Binding-site contacts:
Ligand atom C15 contacts residue HEM1 of chain 1.X at 3.3 Å.
Ligand atom N02 contacts residue TYR317 of chain 1.C at 3.7 Å.
Ligand atom C03 contacts residue PRO294 of chain 1.C at 3.8 Å (hydrophobic).
Ligand atom C27 contacts residue HEM1 of chain 1.X at 3.7 Å.
Ligand atom C03 contacts residue HEM1 of chain 1.X at 3.3 Å.
Ligand atom F13 contacts residue HEM1 of chain 1.X at 2.2 Å.
Ligand atom N25 contacts residue HEM1 of chain 1.X at 3.0 Å (h-bond).
Ligand atom F09 contacts residue SER314 of chain 1.C at 3.0 Å.
Ligand atom F09 contacts residue GLY315 of chain 1.C at 2.5 Å.
Ligand atom N02 contacts residue TRP316 of chain 1.C at 2.8 Å (h-bond).
Ligand atom C21 contacts residue GLU321 of chain 1.C at 3.6 Å.
Ligand atom C07 contacts residue HEM1 of chain 1.X at 3.5 Å.
Ligand atom F12 contacts residue VAL296 of chain 1.C at 3.4 Å.
Ligand atom C12 contacts residue HEM1 of chain 1.X at 3.4 Å.
Ligand atom C11 contacts residue HEM1 of chain 1.X at 3.3 Å.
Ligand atom C14 contacts residue HEM1 of chain 1.X at 3.4 Å.
Ligand atom N02 contacts residue HEM1 of chain 1.X at 3.3 Å.
Ligand atom N01 contacts residue HEM1 of chain 1.X at 3.6 Å.
Ligand atom F08 contacts residue PHE313 of chain 1.C at 3.3 Å.
Ligand atom F08 contacts residue PRO294 of chain 1.C at 3.5 Å.
Ligand atom C13 contacts residue HEM1 of chain 1.X at 3.1 Å.
Ligand atom C06 contacts residue GLU321 of chain 1.C at 3.5 Å.
Ligand atom C16 contacts residue GLN207 of chain 1.C at 3.4 Å.
Ligand atom F08 contacts residue VAL296 of chain 1.C at 3.6 Å.
Ligand atom N01 contacts residue GLU321 of chain 1.C at 2.6 Å (salt-bridge).
Ligand atom C21 contacts residue HEM1 of chain 1.X at 3.5 Å.
Ligand atom C16 contacts residue HEM1 of chain 1.X at 3.2 Å.
Ligand atom C26 contacts residue HEM1 of chain 1.X at 3.3 Å.
Ligand atom C04 contacts residue HEM1 of chain 1.X at 3.8 Å.
Ligand atom F09 contacts residue PRO294 of chain 1.C at 3.5 Å.
Ligand atom C22 contacts residue VAL296 of chain 1.C at 3.6 Å (hydrophobic).
Ligand atom C02 contacts residue GLU321 of chain 1.C at 3.4 Å.
Ligand atom C02 contacts residue TRP316 of chain 1.C at 3.8 Å (hydrophobic).
Ligand atom C26 contacts residue H4B1 of chain 1.Y at 3.0 Å.
Ligand atom C07 contacts residue GLY315 of chain 1.C at 3.9 Å.
Ligand atom C02 contacts residue HEM1 of chain 1.X at 3.5 Å.
Ligand atom C07 contacts residue PHE313 of chain 1.C at 3.8 Å (hydrophobic).
Ligand atom F09 contacts residue HEM1 of chain 1.X at 3.5 Å.
Ligand atom F12 contacts residue HEM1 of chain 1.X at 3.0 Å.
Ligand atom N02 contacts residue GLU321 of chain 1.C at 2.5 Å (salt-bridge).

This protein binds this small molecule.
Small molecule (SMILES): CN(C)CCc1cc(F)c(F)c(CCc2cc(C(F)F)cc(N)n2)c1

Sequence of chain 1.C:
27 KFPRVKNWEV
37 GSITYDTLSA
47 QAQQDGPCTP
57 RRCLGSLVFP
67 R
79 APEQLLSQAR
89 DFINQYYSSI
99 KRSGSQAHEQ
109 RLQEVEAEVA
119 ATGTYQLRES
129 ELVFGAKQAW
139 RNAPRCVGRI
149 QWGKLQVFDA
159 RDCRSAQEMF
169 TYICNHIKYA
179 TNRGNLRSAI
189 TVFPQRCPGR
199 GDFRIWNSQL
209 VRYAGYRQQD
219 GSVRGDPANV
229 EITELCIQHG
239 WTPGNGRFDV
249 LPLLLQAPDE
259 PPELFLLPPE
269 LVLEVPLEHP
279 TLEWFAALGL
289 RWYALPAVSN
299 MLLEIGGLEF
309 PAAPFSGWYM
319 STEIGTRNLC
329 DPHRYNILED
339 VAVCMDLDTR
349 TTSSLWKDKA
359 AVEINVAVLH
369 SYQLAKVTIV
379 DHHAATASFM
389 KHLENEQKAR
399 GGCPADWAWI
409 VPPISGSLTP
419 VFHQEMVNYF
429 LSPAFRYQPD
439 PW